Sequence of chain 2.B:
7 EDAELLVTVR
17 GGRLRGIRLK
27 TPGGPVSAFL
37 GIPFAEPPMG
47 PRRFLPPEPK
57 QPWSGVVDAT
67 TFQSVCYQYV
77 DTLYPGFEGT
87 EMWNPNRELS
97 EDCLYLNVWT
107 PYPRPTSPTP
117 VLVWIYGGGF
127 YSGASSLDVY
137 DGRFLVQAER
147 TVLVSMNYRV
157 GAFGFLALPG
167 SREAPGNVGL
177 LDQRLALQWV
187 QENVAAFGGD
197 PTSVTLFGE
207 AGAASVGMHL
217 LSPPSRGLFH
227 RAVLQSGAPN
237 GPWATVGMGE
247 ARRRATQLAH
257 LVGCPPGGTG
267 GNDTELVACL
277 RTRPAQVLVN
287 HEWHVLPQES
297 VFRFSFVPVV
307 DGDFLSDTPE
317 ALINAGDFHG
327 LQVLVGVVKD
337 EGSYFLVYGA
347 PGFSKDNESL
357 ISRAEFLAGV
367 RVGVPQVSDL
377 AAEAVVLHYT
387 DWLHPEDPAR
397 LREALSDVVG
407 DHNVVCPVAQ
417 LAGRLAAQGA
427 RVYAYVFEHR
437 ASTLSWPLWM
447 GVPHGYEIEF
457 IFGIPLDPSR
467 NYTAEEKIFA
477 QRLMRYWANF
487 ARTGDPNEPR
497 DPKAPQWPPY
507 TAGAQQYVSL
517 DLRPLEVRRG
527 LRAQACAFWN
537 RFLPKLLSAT

A small-molecule ligand and the protein it binds are described below.
Small molecule (SMILES): NC(=O)c1cc[n+](CCCn2ccnc2/C=N/O)cc1

Binding-site contacts:
Ligand atom CAE contacts residue PHE298 of chain 2.B at 3.1 Å (hydrophobic).
Ligand atom CAG contacts residue TRP289 of chain 2.B at 4.2 Å (hydrophobic).
Ligand atom NAN contacts residue PHE341 of chain 2.B at 4.2 Å.
Ligand atom CAI contacts residue TYR75 of chain 2.B at 3.7 Å (hydrophobic).
Ligand atom OAC contacts residue SVX206 of chain 2.B at 3.4 Å.
Ligand atom CAF contacts residue TYR75 of chain 2.B at 3.2 Å (hydrophobic).
Ligand atom NAN contacts residue TYR127 of chain 2.B at 3.5 Å (h-bond).
Ligand atom CAR contacts residue PHE341 of chain 2.B at 3.7 Å (hydrophobic).
Ligand atom CAQ contacts residue TRP289 of chain 2.B at 4.1 Å (hydrophobic).
Ligand atom NAO contacts residue PHE341 of chain 2.B at 3.2 Å.
Ligand atom OAC contacts residue TYR340 of chain 2.B at 2.9 Å (h-bond).
Ligand atom CAK contacts residue TRP289 of chain 2.B at 4.2 Å (hydrophobic).
Ligand atom CAE contacts residue TYR344 of chain 2.B at 3.9 Å (hydrophobic).
Ligand atom CAL contacts residue TYR344 of chain 2.B at 3.8 Å (hydrophobic).
Ligand atom CAD contacts residue PHE341 of chain 2.B at 3.5 Å (hydrophobic).
Ligand atom CAE contacts residue VAL297 of chain 2.B at 3.7 Å (hydrophobic).
Ligand atom NAA contacts residue TYR75 of chain 2.B at 4.2 Å.
Ligand atom CAR contacts residue PHE300 of chain 2.B at 4.2 Å (hydrophobic).
Ligand atom CAH contacts residue TYR344 of chain 2.B at 3.8 Å (hydrophobic).
Ligand atom CAI contacts residue TRP289 of chain 2.B at 3.6 Å (hydrophobic).
Ligand atom NAT contacts residue TRP289 of chain 2.B at 3.6 Å.
Ligand atom NAS contacts residue TYR344 of chain 2.B at 4.0 Å.
Ligand atom NAS contacts residue TYR127 of chain 2.B at 4.2 Å.
Ligand atom OAC contacts residue GOL1 of chain 2.J at 3.4 Å (h-bond).
Ligand atom CAF contacts residue TRP289 of chain 2.B at 3.8 Å (hydrophobic).
Ligand atom CAK contacts residue TYR344 of chain 2.B at 3.4 Å (hydrophobic).
Ligand atom CAL contacts residue TYR127 of chain 2.B at 3.3 Å (hydrophobic).
Ligand atom NAN contacts residue SVX206 of chain 2.B at 4.0 Å.
Ligand atom CAJ contacts residue TRP289 of chain 2.B at 3.9 Å (hydrophobic).
Ligand atom CAD contacts residue SVX206 of chain 2.B at 3.6 Å.
Ligand atom NAN contacts residue TYR340 of chain 2.B at 3.6 Å.
Ligand atom OAC contacts residue TYR127 of chain 2.B at 3.6 Å.
Ligand atom CAL contacts residue TRP289 of chain 2.B at 4.0 Å (hydrophobic).
Ligand atom CAD contacts residue PHE300 of chain 2.B at 4.3 Å (hydrophobic).
Ligand atom CAD contacts residue TYR340 of chain 2.B at 4.2 Å (hydrophobic).
Ligand atom NAO contacts residue PHE298 of chain 2.B at 3.4 Å (h-bond).
Ligand atom CAD contacts residue TYR127 of chain 2.B at 3.8 Å (hydrophobic).
Ligand atom CAR contacts residue TYR344 of chain 2.B at 4.3 Å (hydrophobic).
Ligand atom NAN contacts residue TYR344 of chain 2.B at 3.9 Å.
Ligand atom CAM contacts residue TRP289 of chain 2.B at 3.3 Å (hydrophobic).